The small molecule below binds the protein below.
Small molecule (SMILES): Nc1nc(Cl)nc2c1ncn2[C@H]1CC[C@@H](CO)O1

Binding-site contacts:
Ligand atom C5' contacts residue LEU95 of chain 1.A at 4.1 Å (hydrophobic).
Ligand atom C2 contacts residue ALA43 of chain 1.A at 3.8 Å (hydrophobic).
Ligand atom C4' contacts residue ASN94 of chain 1.A at 3.4 Å.
Ligand atom O4' contacts residue ASN94 of chain 1.A at 3.8 Å.
Ligand atom N6 contacts residue ASP81 of chain 1.A at 3.0 Å (salt-bridge).
Ligand atom N1 contacts residue ASP81 of chain 1.A at 4.0 Å.
Ligand atom N6 contacts residue ALA40 of chain 1.A at 4.2 Å.
Ligand atom C4' contacts residue LEU95 of chain 1.A at 4.2 Å (hydrophobic).
Ligand atom N9 contacts residue MET86 of chain 1.A at 3.8 Å.
Ligand atom O5' contacts residue GLY128 of chain 1.A at 4.1 Å.
Ligand atom CL contacts residue GLY85 of chain 1.A at 2.9 Å.
Ligand atom O5' contacts residue TYR132 of chain 1.A at 4.2 Å.
Ligand atom N1 contacts residue MET86 of chain 1.A at 4.2 Å.
Ligand atom C3' contacts residue GLY128 of chain 1.A at 3.9 Å.
Ligand atom C8 contacts residue ASN39 of chain 1.A at 3.8 Å.
Ligand atom C1' contacts residue MET86 of chain 1.A at 3.9 Å (hydrophobic).
Ligand atom CL contacts residue MET86 of chain 1.A at 3.8 Å.
Ligand atom O5' contacts residue LEU95 of chain 1.A at 4.2 Å.
Ligand atom C5' contacts residue TYR132 of chain 1.A at 4.1 Å (hydrophobic).
Ligand atom C5' contacts residue ASN94 of chain 1.A at 3.2 Å.
Ligand atom CL contacts residue VAL84 of chain 1.A at 3.2 Å.
Ligand atom C5 contacts residue MET86 of chain 1.A at 3.8 Å (hydrophobic).
Ligand atom C2 contacts residue MET86 of chain 1.A at 3.8 Å (hydrophobic).
Ligand atom CL contacts residue ALA43 of chain 1.A at 3.8 Å.
Ligand atom C6 contacts residue ASP81 of chain 1.A at 3.9 Å.
Ligand atom N1 contacts residue ALA43 of chain 1.A at 3.4 Å.
Ligand atom N6 contacts residue THR177 of chain 1.A at 4.0 Å.
Ligand atom O4' contacts residue LEU95 of chain 1.A at 3.3 Å.
Ligand atom N1 contacts residue THR177 of chain 1.A at 3.7 Å.
Ligand atom N6 contacts residue ASN39 of chain 1.A at 4.2 Å.
Ligand atom C1' contacts residue ASN94 of chain 1.A at 4.1 Å.
Ligand atom C2 contacts residue THR177 of chain 1.A at 4.3 Å.
Ligand atom N7 contacts residue ASN39 of chain 1.A at 3.7 Å.
Ligand atom C3' contacts residue LYS100 of chain 1.A at 4.3 Å.
Ligand atom C6 contacts residue MET86 of chain 1.A at 4.2 Å (hydrophobic).
Ligand atom O5' contacts residue PHE131 of chain 1.A at 3.2 Å.
Ligand atom C6 contacts residue THR177 of chain 1.A at 4.2 Å.
Ligand atom C6 contacts residue ALA43 of chain 1.A at 4.3 Å (hydrophobic).
Ligand atom C4 contacts residue MET86 of chain 1.A at 3.4 Å (hydrophobic).
Ligand atom N3 contacts residue MET86 of chain 1.A at 3.4 Å.

Sequence of chain 1.A:
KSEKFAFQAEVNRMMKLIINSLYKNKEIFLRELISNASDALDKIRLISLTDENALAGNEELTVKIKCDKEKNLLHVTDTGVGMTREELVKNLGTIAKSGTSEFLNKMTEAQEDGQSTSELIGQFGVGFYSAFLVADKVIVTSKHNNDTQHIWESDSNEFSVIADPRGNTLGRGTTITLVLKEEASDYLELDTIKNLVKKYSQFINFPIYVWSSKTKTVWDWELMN